Binding-site contacts:
Ligand atom C6 contacts residue SER415 of chain 1.JA at 4.0 Å.
Ligand atom C6 contacts residue GLY422 of chain 1.JA at 3.8 Å.
Ligand atom C8 contacts residue PRO204 of chain 1.JA at 4.1 Å (hydrophobic).
Ligand atom C4' contacts residue DC1 of chain 1.AE at 4.1 Å.
Ligand atom C1' contacts residue DC1 of chain 1.AE at 3.8 Å.
Ligand atom C5' contacts residue HIS413 of chain 1.JA at 3.7 Å.
Ligand atom N3 contacts residue PRO414 of chain 1.JA at 3.9 Å.
Ligand atom C5' contacts residue DC1 of chain 1.AE at 3.9 Å.
Ligand atom N9 contacts residue PRO204 of chain 1.JA at 4.2 Å.
Ligand atom N6 contacts residue SER415 of chain 1.JA at 3.4 Å.
Ligand atom O4' contacts residue DC1 of chain 1.AE at 3.3 Å.
Ligand atom N6 contacts residue GLY420 of chain 1.JA at 4.2 Å.
Ligand atom C3' contacts residue HIS413 of chain 1.JA at 3.6 Å.
Ligand atom N1 contacts residue PRO414 of chain 1.JA at 3.5 Å (h-bond).
Ligand atom O5' contacts residue DC1 of chain 1.AE at 2.5 Å (h-bond).
Ligand atom C8 contacts residue HIS413 of chain 1.JA at 3.6 Å.
Ligand atom N7 contacts residue PRO204 of chain 1.JA at 4.0 Å.
Ligand atom N1 contacts residue GLY422 of chain 1.JA at 3.0 Å (h-bond).
Ligand atom C2' contacts residue PRO414 of chain 1.JA at 3.5 Å (hydrophobic).
Ligand atom N7 contacts residue HIS413 of chain 1.JA at 4.0 Å.
Ligand atom N1 contacts residue VAL203 of chain 1.JA at 4.0 Å.
Ligand atom N6 contacts residue GLY422 of chain 1.JA at 3.1 Å (h-bond).
Ligand atom OP1 contacts residue ASN411 of chain 1.KA at 3.6 Å.
Ligand atom C4 contacts residue PRO204 of chain 1.JA at 4.0 Å (hydrophobic).
Ligand atom N6 contacts residue PHE421 of chain 1.JA at 4.1 Å.
Ligand atom C5 contacts residue PRO204 of chain 1.JA at 3.9 Å (hydrophobic).
Ligand atom C2 contacts residue ILE405 of chain 1.JA at 4.1 Å (hydrophobic).
Ligand atom OP2 contacts residue DC1 of chain 1.AE at 2.5 Å (h-bond).
Ligand atom O3' contacts residue HIS413 of chain 1.JA at 4.1 Å.
Ligand atom N7 contacts residue SER415 of chain 1.JA at 3.8 Å.
Ligand atom N6 contacts residue PRO414 of chain 1.JA at 3.7 Å.
Ligand atom N6 contacts residue PRO416 of chain 1.JA at 3.9 Å.
Ligand atom C5 contacts residue PRO414 of chain 1.JA at 4.1 Å (hydrophobic).
Ligand atom C2 contacts residue PRO414 of chain 1.JA at 4.1 Å (hydrophobic).
Ligand atom OP1 contacts residue DC1 of chain 1.AE at 2.5 Å (h-bond).
Ligand atom C5' contacts residue ASP409 of chain 1.KA at 4.0 Å.
Ligand atom C6 contacts residue PRO414 of chain 1.JA at 3.5 Å (hydrophobic).
Ligand atom P contacts residue DC1 of chain 1.AE at 1.6 Å.
Ligand atom O5' contacts residue ASP409 of chain 1.KA at 3.6 Å.
Ligand atom C2 contacts residue GLY422 of chain 1.JA at 3.5 Å.

Sequence of chain 1.JA:
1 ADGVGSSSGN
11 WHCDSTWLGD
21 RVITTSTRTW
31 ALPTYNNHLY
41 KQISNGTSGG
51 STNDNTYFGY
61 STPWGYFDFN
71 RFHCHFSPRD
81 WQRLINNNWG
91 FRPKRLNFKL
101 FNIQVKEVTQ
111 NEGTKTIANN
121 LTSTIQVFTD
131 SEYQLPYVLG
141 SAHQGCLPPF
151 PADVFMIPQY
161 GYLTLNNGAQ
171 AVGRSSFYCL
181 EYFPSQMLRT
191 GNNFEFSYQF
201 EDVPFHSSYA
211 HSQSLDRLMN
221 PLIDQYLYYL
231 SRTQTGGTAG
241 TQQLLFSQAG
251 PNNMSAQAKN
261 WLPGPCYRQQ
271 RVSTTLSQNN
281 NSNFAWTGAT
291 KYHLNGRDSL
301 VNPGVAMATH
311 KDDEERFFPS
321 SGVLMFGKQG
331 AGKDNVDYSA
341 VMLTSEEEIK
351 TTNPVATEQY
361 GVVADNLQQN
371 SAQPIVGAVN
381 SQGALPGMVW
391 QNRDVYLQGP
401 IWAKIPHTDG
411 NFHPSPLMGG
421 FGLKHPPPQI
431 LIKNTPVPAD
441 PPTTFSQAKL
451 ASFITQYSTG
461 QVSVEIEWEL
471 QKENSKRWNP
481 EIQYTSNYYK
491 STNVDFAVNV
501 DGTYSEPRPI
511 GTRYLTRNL

Sequence of chain 1.KA:
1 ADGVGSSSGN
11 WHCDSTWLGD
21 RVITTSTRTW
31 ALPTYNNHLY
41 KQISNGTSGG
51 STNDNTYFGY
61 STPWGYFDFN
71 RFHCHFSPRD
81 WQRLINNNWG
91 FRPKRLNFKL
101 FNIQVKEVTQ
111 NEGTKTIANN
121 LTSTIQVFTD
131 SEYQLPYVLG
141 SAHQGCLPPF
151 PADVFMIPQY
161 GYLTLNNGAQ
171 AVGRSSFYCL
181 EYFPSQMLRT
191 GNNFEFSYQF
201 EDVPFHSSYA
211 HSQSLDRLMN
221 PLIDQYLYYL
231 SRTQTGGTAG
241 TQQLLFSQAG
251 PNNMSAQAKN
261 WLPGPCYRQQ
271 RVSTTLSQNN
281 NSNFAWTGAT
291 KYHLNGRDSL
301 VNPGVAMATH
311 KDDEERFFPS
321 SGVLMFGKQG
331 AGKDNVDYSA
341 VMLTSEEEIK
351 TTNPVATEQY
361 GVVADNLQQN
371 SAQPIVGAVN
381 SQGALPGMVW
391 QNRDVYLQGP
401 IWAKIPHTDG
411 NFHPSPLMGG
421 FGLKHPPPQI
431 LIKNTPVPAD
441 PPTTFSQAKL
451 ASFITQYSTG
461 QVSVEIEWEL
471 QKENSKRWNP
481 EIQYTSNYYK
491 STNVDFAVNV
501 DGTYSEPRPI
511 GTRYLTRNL

This protein binds this small molecule.
Small molecule (SMILES): Nc1ncnc2c1ncn2[C@H]1C[C@H](O)[C@@H](COP(=O)(O)O)O1